Binding-site contacts:
Ligand atom CAA contacts residue VAL173 of chain 1.D at 4.4 Å (hydrophobic).
Ligand atom NAN contacts residue PHE81 of chain 1.D at 4.2 Å.
Ligand atom CAC contacts residue LEU178 of chain 1.D at 4.0 Å (hydrophobic).
Ligand atom CAK contacts residue TYR61 of chain 1.D at 3.4 Å (hydrophobic).
Ligand atom CAG contacts residue POP1 of chain 1.V at 3.7 Å.
Ligand atom CAE contacts residue PHE147 of chain 1.D at 3.7 Å (hydrophobic).
Ligand atom CAH contacts residue PHE81 of chain 1.D at 3.8 Å (hydrophobic).
Ligand atom CAC contacts residue VAL173 of chain 1.D at 3.4 Å (hydrophobic).
Ligand atom CAI contacts residue POP1 of chain 1.V at 3.4 Å.
Ligand atom NAN contacts residue POP1 of chain 1.V at 3.8 Å.
Ligand atom CAH contacts residue POP1 of chain 1.V at 4.4 Å.
Ligand atom CAC contacts residue GLY174 of chain 1.D at 4.2 Å.
Ligand atom CAF contacts residue LEU80 of chain 1.D at 4.0 Å (hydrophobic).
Ligand atom CAB contacts residue VAL173 of chain 1.D at 3.4 Å (hydrophobic).
Ligand atom CAA contacts residue ASN299 of chain 1.D at 3.7 Å.
Ligand atom CAM contacts residue VAL173 of chain 1.D at 3.4 Å (hydrophobic).
Ligand atom CAO contacts residue VAL173 of chain 1.D at 3.8 Å (hydrophobic).
Ligand atom CAI contacts residue PHE81 of chain 1.D at 3.5 Å (hydrophobic).
Ligand atom CAA contacts residue TYR61 of chain 1.D at 3.2 Å (hydrophobic).
Ligand atom CAK contacts residue ASN299 of chain 1.D at 3.7 Å.
Ligand atom CAK contacts residue VAL173 of chain 1.D at 3.8 Å (hydrophobic).
Ligand atom CAL contacts residue VAL173 of chain 1.D at 4.2 Å (hydrophobic).
Ligand atom CAC contacts residue LEU177 of chain 1.D at 3.9 Å (hydrophobic).
Ligand atom CAB contacts residue ASN213 of chain 1.D at 3.5 Å.
Ligand atom CAB contacts residue LEU209 of chain 1.D at 3.8 Å (hydrophobic).
Ligand atom CAA contacts residue LEU178 of chain 1.D at 3.6 Å (hydrophobic).
Ligand atom CAA contacts residue LEU209 of chain 1.D at 4.2 Å (hydrophobic).
Ligand atom CAE contacts residue ASP84 of chain 1.D at 4.2 Å.
Ligand atom CAD contacts residue PHE81 of chain 1.D at 3.6 Å (hydrophobic).
Ligand atom CAL contacts residue TYR61 of chain 1.D at 3.4 Å (hydrophobic).
Ligand atom CAM contacts residue PHE147 of chain 1.D at 4.1 Å (hydrophobic).
Ligand atom CAB contacts residue ASN299 of chain 1.D at 3.6 Å.
Ligand atom CAJ contacts residue LEU178 of chain 1.D at 4.2 Å (hydrophobic).
Ligand atom CAJ contacts residue VAL173 of chain 1.D at 3.1 Å (hydrophobic).
Ligand atom CAF contacts residue PHE147 of chain 1.D at 3.6 Å (hydrophobic).
Ligand atom NAN contacts residue VAL173 of chain 1.D at 4.4 Å.
Ligand atom CAG contacts residue ASN213 of chain 1.D at 3.8 Å.
Ligand atom CAE contacts residue LEU80 of chain 1.D at 4.0 Å (hydrophobic).
Ligand atom CAE contacts residue PHE81 of chain 1.D at 4.3 Å (hydrophobic).
Ligand atom CAB contacts residue TYR61 of chain 1.D at 4.2 Å (hydrophobic).

This protein binds this small molecule.
Small molecule (SMILES): C=C(C)[C@@H]1CC[NH+]2CCC[C@@H](C)[C@]2(C)C1

Sequence of chain 1.D:
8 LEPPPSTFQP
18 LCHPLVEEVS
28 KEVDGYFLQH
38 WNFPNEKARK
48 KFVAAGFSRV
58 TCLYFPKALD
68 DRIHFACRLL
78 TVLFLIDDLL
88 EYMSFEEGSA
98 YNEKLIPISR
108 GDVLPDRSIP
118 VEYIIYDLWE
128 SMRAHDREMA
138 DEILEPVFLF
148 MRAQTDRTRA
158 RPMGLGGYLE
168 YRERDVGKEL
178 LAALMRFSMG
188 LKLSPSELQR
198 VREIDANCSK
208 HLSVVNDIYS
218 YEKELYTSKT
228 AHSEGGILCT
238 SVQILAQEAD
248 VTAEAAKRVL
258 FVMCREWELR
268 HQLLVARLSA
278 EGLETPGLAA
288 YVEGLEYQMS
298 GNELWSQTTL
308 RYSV